Sequence of chain 1.C:
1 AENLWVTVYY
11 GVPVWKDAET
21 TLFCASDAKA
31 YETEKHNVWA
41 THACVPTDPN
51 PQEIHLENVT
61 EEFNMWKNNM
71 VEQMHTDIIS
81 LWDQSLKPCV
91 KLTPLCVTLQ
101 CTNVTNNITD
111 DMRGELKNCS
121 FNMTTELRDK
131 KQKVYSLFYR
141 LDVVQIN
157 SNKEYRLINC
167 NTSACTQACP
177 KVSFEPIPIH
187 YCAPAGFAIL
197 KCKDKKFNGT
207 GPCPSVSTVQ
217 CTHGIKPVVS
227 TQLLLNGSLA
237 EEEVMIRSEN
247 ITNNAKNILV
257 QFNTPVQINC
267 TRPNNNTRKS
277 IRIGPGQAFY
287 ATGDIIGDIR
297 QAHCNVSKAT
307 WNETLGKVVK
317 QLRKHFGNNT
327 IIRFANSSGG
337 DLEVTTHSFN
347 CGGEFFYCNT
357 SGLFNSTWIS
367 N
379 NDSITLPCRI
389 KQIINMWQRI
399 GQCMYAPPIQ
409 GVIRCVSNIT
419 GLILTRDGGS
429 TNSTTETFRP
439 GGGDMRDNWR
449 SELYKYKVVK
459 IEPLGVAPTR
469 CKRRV

Binding-site contacts:
Ligand atom C7 contacts residue ASN355 of chain 1.C at 4.1 Å.
Ligand atom C6 contacts residue SER357 of chain 1.C at 3.9 Å.
Ligand atom O5 contacts residue SER357 of chain 1.C at 3.2 Å (h-bond).
Ligand atom N2 contacts residue NAG2 of chain 1.R at 4.2 Å.
Ligand atom O5 contacts residue ASN355 of chain 1.C at 2.3 Å (h-bond).
Ligand atom O5 contacts residue NAG2 of chain 1.R at 3.5 Å.
Ligand atom C4 contacts residue SER357 of chain 1.C at 4.5 Å.
Ligand atom C3 contacts residue ASN355 of chain 1.C at 3.8 Å.
Ligand atom C5 contacts residue ASN355 of chain 1.C at 3.6 Å.
Ligand atom O7 contacts residue NAG1 of chain 1.T at 3.5 Å.
Ligand atom C3 contacts residue NAG2 of chain 1.R at 3.5 Å.
Ligand atom C2 contacts residue SER357 of chain 1.C at 4.4 Å.
Ligand atom O6 contacts residue BMA3 of chain 1.R at 3.3 Å.
Ligand atom C1 contacts residue ASN355 of chain 1.C at 1.4 Å.
Ligand atom C7 contacts residue NAG1 of chain 1.T at 4.4 Å.
Ligand atom C1 contacts residue SER357 of chain 1.C at 3.2 Å.
Ligand atom O4 contacts residue NAG2 of chain 1.R at 4.5 Å.
Ligand atom N2 contacts residue ASN355 of chain 1.C at 3.0 Å (h-bond).
Ligand atom C4 contacts residue ASN355 of chain 1.C at 4.2 Å.
Ligand atom C5 contacts residue SER357 of chain 1.C at 3.2 Å.
Ligand atom C5 contacts residue NAG2 of chain 1.R at 4.2 Å.
Ligand atom C6 contacts residue BMA3 of chain 1.R at 4.0 Å.
Ligand atom C6 contacts residue NAG2 of chain 1.R at 3.2 Å.
Ligand atom C7 contacts residue NAG1 of chain 1.R at 3.9 Å.
Ligand atom C2 contacts residue NAG2 of chain 1.R at 4.3 Å.
Ligand atom N2 contacts residue NAG1 of chain 1.R at 3.6 Å.
Ligand atom O7 contacts residue NAG2 of chain 1.R at 3.2 Å (h-bond).
Ligand atom C2 contacts residue ASN355 of chain 1.C at 2.5 Å.
Ligand atom O6 contacts residue NAG2 of chain 1.R at 2.3 Å (h-bond).
Ligand atom C8 contacts residue NAG1 of chain 1.R at 3.3 Å.
Ligand atom C8 contacts residue NAG2 of chain 1.R at 4.4 Å.
Ligand atom C7 contacts residue NAG2 of chain 1.R at 3.7 Å.
Ligand atom C6 contacts residue NAG1 of chain 1.T at 4.2 Å.
Ligand atom O3 contacts residue NAG2 of chain 1.R at 2.3 Å (h-bond).

A small-molecule ligand and the protein it binds are described below.
Small molecule (SMILES): CC(=O)N[C@H]1[C@H](O[C@H]2[C@H](O)[C@@H](NC(C)=O)CO[C@@H]2CO)O[C@H](CO)[C@@H](O[C@@H]2O[C@H](CO[C@H]3O[C@H](CO)[C@@H](O)[C@H](O)[C@@H]3O)[C@@H](O)[C@H](O[C@H]3O[C@H](CO)[C@@H](O)[C@H](O)[C@@H]3O)[C@@H]2O)[C@@H]1O